Sequence of chain 55.E:
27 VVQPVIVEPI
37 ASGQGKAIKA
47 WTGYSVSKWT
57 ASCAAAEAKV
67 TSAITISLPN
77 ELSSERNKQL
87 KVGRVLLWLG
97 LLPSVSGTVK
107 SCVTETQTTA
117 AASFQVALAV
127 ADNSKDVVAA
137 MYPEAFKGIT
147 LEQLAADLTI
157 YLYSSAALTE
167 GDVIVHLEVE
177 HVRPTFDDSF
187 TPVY

Sequence of chain 9.F:
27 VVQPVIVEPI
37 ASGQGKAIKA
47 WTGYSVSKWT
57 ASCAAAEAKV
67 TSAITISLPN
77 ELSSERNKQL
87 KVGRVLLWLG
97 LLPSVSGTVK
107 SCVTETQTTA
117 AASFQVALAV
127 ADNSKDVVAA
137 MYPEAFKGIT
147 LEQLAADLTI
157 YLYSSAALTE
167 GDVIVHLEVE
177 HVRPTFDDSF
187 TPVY

Binding-site contacts:
Ligand atom C2' contacts residue LYS143 of chain 55.E at 4.5 Å.
Ligand atom N6 contacts residue TRP47 of chain 55.E at 4.2 Å.
Ligand atom C8 contacts residue LYS143 of chain 55.E at 2.8 Å.
Ligand atom C1' contacts residue TRP47 of chain 55.E at 4.3 Å (hydrophobic).
Ligand atom C4 contacts residue TRP47 of chain 55.E at 3.9 Å (hydrophobic).
Ligand atom C5 contacts residue TRP47 of chain 55.E at 4.0 Å (hydrophobic).
Ligand atom N1 contacts residue TRP47 of chain 55.E at 3.8 Å.
Ligand atom C2' contacts residue GLU140 of chain 55.E at 3.5 Å.
Ligand atom C1' contacts residue GLU140 of chain 55.E at 3.2 Å.
Ligand atom C1' contacts residue LYS143 of chain 55.E at 4.0 Å.
Ligand atom C2 contacts residue TRP47 of chain 55.E at 3.8 Å (hydrophobic).
Ligand atom O2' contacts residue GLU140 of chain 55.E at 3.0 Å (salt-bridge).
Ligand atom O4' contacts residue GLU140 of chain 55.E at 4.1 Å.
Ligand atom O4' contacts residue TRP47 of chain 55.E at 4.0 Å.
Ligand atom OP1 contacts residue LYS45 of chain 9.F at 4.3 Å.
Ligand atom N3 contacts residue TRP47 of chain 55.E at 3.9 Å.
Ligand atom N9 contacts residue TRP47 of chain 55.E at 4.0 Å.
Ligand atom C8 contacts residue GLU140 of chain 55.E at 4.1 Å.
Ligand atom N9 contacts residue LYS143 of chain 55.E at 3.8 Å.
Ligand atom C6 contacts residue TRP47 of chain 55.E at 3.9 Å (hydrophobic).
Ligand atom O4' contacts residue LYS143 of chain 55.E at 4.2 Å.
Ligand atom C8 contacts residue TRP47 of chain 55.E at 4.0 Å (hydrophobic).
Ligand atom N7 contacts residue TRP47 of chain 55.E at 4.0 Å.
Ligand atom N9 contacts residue GLU140 of chain 55.E at 4.1 Å.
Ligand atom N7 contacts residue LYS143 of chain 55.E at 3.7 Å.

The protein below binds the small molecule below.
Small molecule (SMILES): Nc1ncnc2c1ncn2[C@@H]1O[C@H](COP(=O)=O)[C@@H](O[P](=O)(O)OC[C@H]2O[C@@H](n3ccc(=O)[nH]c3=O)[C@H](O)[C@@H]2O)[C@H]1O